Binding-site contacts:
Ligand atom C04 contacts residue TYR98 of chain 1.M at 3.7 Å (hydrophobic).
Ligand atom C07 contacts residue ASN96 of chain 1.N at 3.5 Å.
Ligand atom C10 contacts residue ASN102 of chain 1.M at 3.6 Å.
Ligand atom C08 contacts residue ASN102 of chain 1.M at 3.1 Å.
Ligand atom C07 contacts residue TYR98 of chain 1.M at 3.5 Å (hydrophobic).
Ligand atom C17 contacts residue TYR103 of chain 1.M at 3.4 Å (hydrophobic).
Ligand atom C08 contacts residue ASN96 of chain 1.N at 3.6 Å.
Ligand atom O01 contacts residue TRP101 of chain 1.N at 2.8 Å (h-bond).
Ligand atom C16 contacts residue ASN102 of chain 1.M at 3.2 Å.
Ligand atom N09 contacts residue ASN102 of chain 1.M at 3.0 Å (h-bond).
Ligand atom C22 contacts residue ASP101 of chain 1.M at 3.7 Å.
Ligand atom C08 contacts residue TYR37 of chain 1.N at 3.5 Å (hydrophobic).
Ligand atom C19 contacts residue TYR37 of chain 1.N at 3.3 Å (hydrophobic).
Ligand atom C14 contacts residue ASN102 of chain 1.M at 3.8 Å.
Ligand atom C22 contacts residue TYR33 of chain 1.M at 3.4 Å (hydrophobic).
Ligand atom C21 contacts residue TYR98 of chain 1.M at 3.8 Å (hydrophobic).
Ligand atom C15 contacts residue ASN102 of chain 1.M at 3.3 Å.
Ligand atom C21 contacts residue ASN102 of chain 1.M at 3.7 Å.
Ligand atom C19 contacts residue ASN102 of chain 1.M at 3.8 Å.
Ligand atom C10 contacts residue ASN96 of chain 1.N at 3.4 Å.
Ligand atom C12 contacts residue TYR37 of chain 1.N at 3.4 Å (hydrophobic).
Ligand atom C22 contacts residue ASN102 of chain 1.M at 3.6 Å.
Ligand atom C24 contacts residue TYR50 of chain 1.M at 3.3 Å (hydrophobic).
Ligand atom C21 contacts residue ASP101 of chain 1.M at 3.5 Å.
Ligand atom O01 contacts residue ASN96 of chain 1.N at 3.0 Å (h-bond).
Ligand atom C12 contacts residue ASN96 of chain 1.N at 3.5 Å.
Ligand atom C25 contacts residue TYR50 of chain 1.M at 3.7 Å (hydrophobic).
Ligand atom C07 contacts residue ASN102 of chain 1.M at 3.4 Å.
Ligand atom C18 contacts residue TYR37 of chain 1.N at 3.6 Å (hydrophobic).
Ligand atom C19 contacts residue HIS31 of chain 1.N at 3.4 Å.
Ligand atom C18 contacts residue HIS31 of chain 1.N at 3.4 Å.
Ligand atom C11 contacts residue ASN102 of chain 1.M at 3.3 Å.
Ligand atom C12 contacts residue LEU97 of chain 1.N at 3.6 Å (hydrophobic).
Ligand atom C04 contacts residue TYR47 of chain 1.M at 3.6 Å (hydrophobic).
Ligand atom C04 contacts residue ASN35 of chain 1.M at 3.4 Å.
Ligand atom C04 contacts residue TRP101 of chain 1.N at 3.5 Å (hydrophobic).
Ligand atom C06 contacts residue ASN96 of chain 1.N at 3.6 Å.
Ligand atom C23 contacts residue TYR33 of chain 1.M at 3.0 Å (hydrophobic).
Ligand atom C13 contacts residue LEU97 of chain 1.N at 3.1 Å (hydrophobic).
Ligand atom N09 contacts residue ASN96 of chain 1.N at 3.7 Å.

Sequence of chain 1.M:
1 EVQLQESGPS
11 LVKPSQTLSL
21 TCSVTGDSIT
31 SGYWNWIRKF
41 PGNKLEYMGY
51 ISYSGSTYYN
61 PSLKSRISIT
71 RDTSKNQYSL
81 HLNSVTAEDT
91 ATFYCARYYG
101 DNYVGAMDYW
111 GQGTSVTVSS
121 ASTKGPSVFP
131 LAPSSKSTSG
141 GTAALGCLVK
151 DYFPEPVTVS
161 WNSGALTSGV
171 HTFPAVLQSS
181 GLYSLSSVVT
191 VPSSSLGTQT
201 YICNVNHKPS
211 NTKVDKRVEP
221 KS

Sequence of chain 1.N:
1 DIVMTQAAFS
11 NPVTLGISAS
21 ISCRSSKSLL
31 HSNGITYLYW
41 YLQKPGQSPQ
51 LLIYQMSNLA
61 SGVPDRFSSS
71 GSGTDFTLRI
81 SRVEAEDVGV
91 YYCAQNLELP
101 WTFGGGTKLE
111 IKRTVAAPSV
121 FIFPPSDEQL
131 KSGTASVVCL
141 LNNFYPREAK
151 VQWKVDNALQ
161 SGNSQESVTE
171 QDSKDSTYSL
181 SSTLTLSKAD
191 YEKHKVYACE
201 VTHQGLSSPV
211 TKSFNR

This protein binds this small molecule.
Small molecule (SMILES): CCC(=O)N(c1ccccc1)C1CCN(CCc2ccccc2)CC1